Binding-site contacts:
Ligand atom N12 contacts residue ALA58 of chain 1.A at 3.9 Å.
Ligand atom C21 contacts residue ILE37 of chain 1.A at 3.7 Å (hydrophobic).
Ligand atom C13 contacts residue VAL110 of chain 1.A at 3.8 Å (hydrophobic).
Ligand atom C17 contacts residue VAL45 of chain 1.A at 4.0 Å (hydrophobic).
Ligand atom C19 contacts residue ILE37 of chain 1.A at 3.8 Å (hydrophobic).
Ligand atom N12 contacts residue TYR109 of chain 1.A at 3.3 Å.
Ligand atom N12 contacts residue ASP108 of chain 1.A at 3.6 Å (salt-bridge).
Ligand atom C8 contacts residue ALA58 of chain 1.A at 3.9 Å (hydrophobic).
Ligand atom O24 contacts residue LYS60 of chain 1.A at 3.7 Å.
Ligand atom C16 contacts residue ILE37 of chain 1.A at 4.0 Å (hydrophobic).
Ligand atom C13 contacts residue TYR109 of chain 1.A at 4.0 Å (hydrophobic).
Ligand atom C20 contacts residue ILE37 of chain 1.A at 3.6 Å (hydrophobic).
Ligand atom CL22 contacts residue PHE42 of chain 1.A at 3.2 Å.
Ligand atom O25 contacts residue ASP175 of chain 1.A at 3.4 Å.
Ligand atom CL22 contacts residue VAL45 of chain 1.A at 3.9 Å.
Ligand atom C13 contacts residue ASP108 of chain 1.A at 3.2 Å.
Ligand atom C23 contacts residue ASP175 of chain 1.A at 3.2 Å.
Ligand atom C18 contacts residue GLY38 of chain 1.A at 3.7 Å.
Ligand atom C11 contacts residue TYR109 of chain 1.A at 3.5 Å (hydrophobic).
Ligand atom N12 contacts residue VAL110 of chain 1.A at 2.9 Å (h-bond).
Ligand atom C23 contacts residue LYS60 of chain 1.A at 3.4 Å.
Ligand atom C3 contacts residue LEU163 of chain 1.A at 3.7 Å (hydrophobic).
Ligand atom C2 contacts residue LEU163 of chain 1.A at 3.9 Å (hydrophobic).
Ligand atom CL22 contacts residue GLY38 of chain 1.A at 3.7 Å.
Ligand atom O25 contacts residue LYS60 of chain 1.A at 2.5 Å (salt-bridge).
Ligand atom C4 contacts residue CYS174 of chain 1.A at 3.8 Å (hydrophobic).
Ligand atom C4 contacts residue LEU107 of chain 1.A at 3.9 Å (hydrophobic).
Ligand atom C5 contacts residue CYS174 of chain 1.A at 3.9 Å (hydrophobic).
Ligand atom C14 contacts residue VAL110 of chain 1.A at 4.0 Å (hydrophobic).
Ligand atom C5 contacts residue ASP175 of chain 1.A at 4.0 Å.
Ligand atom C13 contacts residue LEU163 of chain 1.A at 3.8 Å (hydrophobic).
Ligand atom C8 contacts residue LEU163 of chain 1.A at 3.9 Å (hydrophobic).
Ligand atom O24 contacts residue ASP175 of chain 1.A at 2.9 Å (salt-bridge).
Ligand atom C19 contacts residue GLY38 of chain 1.A at 3.8 Å.
Ligand atom O24 contacts residue CYS174 of chain 1.A at 4.0 Å.
Ligand atom C11 contacts residue VAL110 of chain 1.A at 3.0 Å (hydrophobic).
Ligand atom C3 contacts residue VAL85 of chain 1.A at 4.0 Å (hydrophobic).
Ligand atom CL22 contacts residue ASN39 of chain 1.A at 3.9 Å.
Ligand atom C13 contacts residue ALA58 of chain 1.A at 3.6 Å (hydrophobic).
Ligand atom C14 contacts residue ILE37 of chain 1.A at 4.0 Å (hydrophobic).

The protein below binds the small molecule below.
Small molecule (SMILES): O=C(O)c1ccc2c(c1)nc(Nc1cccc(Cl)c1)c1ccncc12

Sequence of chain 1.A:
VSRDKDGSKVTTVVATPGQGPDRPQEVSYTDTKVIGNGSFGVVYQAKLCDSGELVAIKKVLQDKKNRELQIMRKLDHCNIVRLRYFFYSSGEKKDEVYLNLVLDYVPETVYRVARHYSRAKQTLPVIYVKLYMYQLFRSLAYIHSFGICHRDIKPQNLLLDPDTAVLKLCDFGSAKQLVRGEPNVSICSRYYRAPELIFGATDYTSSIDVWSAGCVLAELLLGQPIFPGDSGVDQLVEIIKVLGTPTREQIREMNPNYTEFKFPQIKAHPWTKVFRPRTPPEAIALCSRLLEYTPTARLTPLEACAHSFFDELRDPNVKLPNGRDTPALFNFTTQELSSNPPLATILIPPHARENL